Sequence of chain 2.A:
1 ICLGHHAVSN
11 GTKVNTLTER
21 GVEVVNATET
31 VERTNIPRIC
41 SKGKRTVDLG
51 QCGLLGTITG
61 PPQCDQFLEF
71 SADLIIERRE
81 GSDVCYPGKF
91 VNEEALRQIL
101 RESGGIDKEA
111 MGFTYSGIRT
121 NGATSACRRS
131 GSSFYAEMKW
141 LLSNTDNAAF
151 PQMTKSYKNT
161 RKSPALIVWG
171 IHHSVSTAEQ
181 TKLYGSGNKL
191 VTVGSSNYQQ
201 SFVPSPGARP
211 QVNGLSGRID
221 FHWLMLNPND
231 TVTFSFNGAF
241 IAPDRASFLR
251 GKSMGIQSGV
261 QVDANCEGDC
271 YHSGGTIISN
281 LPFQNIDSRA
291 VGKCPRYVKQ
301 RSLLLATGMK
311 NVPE

Binding-site contacts:
Ligand atom C7 contacts residue ASN26 of chain 2.A at 3.9 Å.
Ligand atom O6 contacts residue THR28 of chain 2.A at 3.9 Å.
Ligand atom N2 contacts residue ASN26 of chain 2.A at 3.2 Å (h-bond).
Ligand atom C5 contacts residue ASN26 of chain 2.A at 3.4 Å.
Ligand atom C6 contacts residue ASN26 of chain 2.A at 4.5 Å.
Ligand atom O5 contacts residue THR307 of chain 2.A at 3.7 Å.
Ligand atom C4 contacts residue ASN26 of chain 2.A at 4.2 Å.
Ligand atom O5 contacts residue ASN26 of chain 2.A at 2.1 Å (h-bond).
Ligand atom O7 contacts residue ASN26 of chain 2.A at 4.3 Å.
Ligand atom C3 contacts residue ASN26 of chain 2.A at 3.9 Å.
Ligand atom C2 contacts residue ASN26 of chain 2.A at 2.7 Å.
Ligand atom C1 contacts residue THR307 of chain 2.A at 4.3 Å.
Ligand atom C6 contacts residue THR28 of chain 2.A at 3.6 Å.
Ligand atom C1 contacts residue ASN26 of chain 2.A at 1.4 Å.

The protein below binds the small molecule below.
Small molecule (SMILES): CC(=O)N[C@@H]1[C@@H](O)[C@H](O)[C@@H](CO)O[C@H]1O